Sequence of chain 36.C:
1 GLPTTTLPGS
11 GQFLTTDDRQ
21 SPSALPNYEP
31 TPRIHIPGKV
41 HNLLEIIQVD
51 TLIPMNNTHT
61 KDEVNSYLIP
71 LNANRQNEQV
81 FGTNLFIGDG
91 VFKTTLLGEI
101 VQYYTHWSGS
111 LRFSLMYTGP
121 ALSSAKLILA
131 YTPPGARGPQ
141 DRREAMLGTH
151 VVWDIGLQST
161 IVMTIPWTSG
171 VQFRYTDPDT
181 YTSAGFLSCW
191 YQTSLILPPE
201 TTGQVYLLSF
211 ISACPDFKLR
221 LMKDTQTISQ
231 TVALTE

This protein binds this small molecule.
Small molecule (SMILES): Cc1cc(CCCCCCCOc2ccc(C3=N[C@@H](C)CO3)cc2)on1

Sequence of chain 36.A:
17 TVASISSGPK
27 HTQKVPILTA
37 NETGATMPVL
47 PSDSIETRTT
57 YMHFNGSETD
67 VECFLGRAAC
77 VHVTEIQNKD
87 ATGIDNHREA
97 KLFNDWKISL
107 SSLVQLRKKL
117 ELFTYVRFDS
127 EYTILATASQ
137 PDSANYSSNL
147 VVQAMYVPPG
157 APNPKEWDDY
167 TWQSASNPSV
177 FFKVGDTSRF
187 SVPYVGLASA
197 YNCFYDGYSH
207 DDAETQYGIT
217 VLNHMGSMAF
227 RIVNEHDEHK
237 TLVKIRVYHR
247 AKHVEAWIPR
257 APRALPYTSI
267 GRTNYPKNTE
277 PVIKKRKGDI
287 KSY

Binding-site contacts:
Ligand atom N2 contacts residue PRO174 of chain 36.A at 3.9 Å.
Ligand atom C4C contacts residue TYR152 of chain 36.A at 3.8 Å (hydrophobic).
Ligand atom C4 contacts residue PHE186 of chain 36.A at 3.6 Å (hydrophobic).
Ligand atom O1B contacts residue TYR128 of chain 36.A at 3.9 Å.
Ligand atom O1B contacts residue MET221 of chain 36.A at 3.4 Å.
Ligand atom C3 contacts residue PHE186 of chain 36.A at 3.8 Å (hydrophobic).
Ligand atom C5 contacts residue TYR152 of chain 36.A at 3.8 Å (hydrophobic).
Ligand atom C4 contacts residue MET224 of chain 36.A at 3.8 Å (hydrophobic).
Ligand atom C4C contacts residue ILE104 of chain 36.A at 3.7 Å (hydrophobic).
Ligand atom C3C contacts residue VAL188 of chain 36.A at 3.3 Å (hydrophobic).
Ligand atom C5C contacts residue ILE104 of chain 36.A at 3.6 Å (hydrophobic).
Ligand atom C6B contacts residue TYR197 of chain 36.A at 3.6 Å (hydrophobic).
Ligand atom C5B contacts residue TYR197 of chain 36.A at 3.7 Å (hydrophobic).
Ligand atom O1B contacts residue ILE104 of chain 36.A at 3.8 Å.
Ligand atom C31 contacts residue ALA150 of chain 36.A at 3.5 Å (hydrophobic).
Ligand atom C5 contacts residue PHE186 of chain 36.A at 3.5 Å (hydrophobic).
Ligand atom CM1 contacts residue SER107 of chain 36.A at 3.6 Å.
Ligand atom N2 contacts residue ALA24 of chain 36.C at 3.4 Å.
Ligand atom O1 contacts residue ALA24 of chain 36.C at 3.6 Å.
Ligand atom C7C contacts residue TYR197 of chain 36.A at 3.8 Å (hydrophobic).
Ligand atom C3 contacts residue PRO174 of chain 36.A at 3.8 Å (hydrophobic).
Ligand atom C1C contacts residue TYR152 of chain 36.A at 4.0 Å (hydrophobic).
Ligand atom C6C contacts residue VAL191 of chain 36.A at 3.2 Å (hydrophobic).
Ligand atom C5C contacts residue TYR128 of chain 36.A at 3.5 Å (hydrophobic).
Ligand atom C4 contacts residue TYR152 of chain 36.A at 3.9 Å (hydrophobic).
Ligand atom C2C contacts residue VAL188 of chain 36.A at 3.2 Å (hydrophobic).
Ligand atom C6C contacts residue MET221 of chain 36.A at 3.7 Å (hydrophobic).
Ligand atom C7C contacts residue TYR128 of chain 36.A at 3.6 Å (hydrophobic).
Ligand atom C1B contacts residue MET221 of chain 36.A at 4.0 Å (hydrophobic).
Ligand atom C2B contacts residue MET221 of chain 36.A at 3.6 Å (hydrophobic).
Ligand atom O1 contacts residue VAL188 of chain 36.A at 3.8 Å.
Ligand atom C5B contacts residue LEU106 of chain 36.A at 3.7 Å (hydrophobic).
Ligand atom N2 contacts residue PHE186 of chain 36.A at 3.7 Å.
Ligand atom C3C contacts residue TYR128 of chain 36.A at 3.9 Å (hydrophobic).
Ligand atom O1 contacts residue PHE186 of chain 36.A at 3.5 Å.
Ligand atom C3B contacts residue MET221 of chain 36.A at 4.0 Å (hydrophobic).
Ligand atom C31 contacts residue VAL176 of chain 36.A at 3.3 Å (hydrophobic).
Ligand atom C31 contacts residue SER175 of chain 36.A at 3.6 Å.
Ligand atom O1 contacts residue TYR152 of chain 36.A at 3.9 Å.
Ligand atom C31 contacts residue PRO174 of chain 36.A at 3.4 Å (hydrophobic).